Binding-site contacts:
Ligand atom C2 contacts residue ASN30 of chain 1.A at 3.9 Å.
Ligand atom O2 contacts residue ASP28 of chain 1.A at 2.7 Å (salt-bridge).
Ligand atom C4 contacts residue ASN30 of chain 1.A at 4.2 Å.
Ligand atom C4 contacts residue TYR34 of chain 1.A at 3.5 Å (hydrophobic).
Ligand atom O3 contacts residue TYR34 of chain 1.A at 3.6 Å (h-bond).
Ligand atom O4 contacts residue PRO39 of chain 1.A at 4.2 Å.
Ligand atom C5 contacts residue ASP28 of chain 1.A at 4.1 Å.
Ligand atom C6 contacts residue ASN30 of chain 1.A at 3.9 Å.
Ligand atom C4 contacts residue VAL32 of chain 1.A at 4.3 Å (hydrophobic).
Ligand atom C6 contacts residue PRO39 of chain 1.A at 4.1 Å (hydrophobic).
Ligand atom C3 contacts residue GLN26 of chain 1.A at 3.7 Å.
Ligand atom C5 contacts residue ASN30 of chain 1.A at 3.9 Å.
Ligand atom O2 contacts residue GLN26 of chain 1.A at 3.1 Å (h-bond).
Ligand atom O3 contacts residue GLN26 of chain 1.A at 3.0 Å (h-bond).
Ligand atom C1 contacts residue ASN30 of chain 1.A at 3.6 Å.
Ligand atom O4 contacts residue TYR34 of chain 1.A at 2.9 Å (h-bond).
Ligand atom C6 contacts residue ALA42 of chain 1.A at 4.5 Å (hydrophobic).
Ligand atom O3 contacts residue ASP28 of chain 1.A at 4.1 Å.
Ligand atom O2 contacts residue ASN30 of chain 1.A at 3.1 Å (h-bond).
Ligand atom O4 contacts residue ASP28 of chain 1.A at 4.0 Å.
Ligand atom C1 contacts residue GLN26 of chain 1.A at 4.1 Å.
Ligand atom O5 contacts residue ASN30 of chain 1.A at 3.0 Å (h-bond).
Ligand atom O6 contacts residue ALA42 of chain 1.A at 4.2 Å.
Ligand atom C2 contacts residue GLN26 of chain 1.A at 3.8 Å.
Ligand atom C3 contacts residue TYR34 of chain 1.A at 4.1 Å (hydrophobic).
Ligand atom C4 contacts residue GLN26 of chain 1.A at 4.2 Å.
Ligand atom C3 contacts residue ASP28 of chain 1.A at 4.5 Å.
Ligand atom C2 contacts residue TYR34 of chain 1.A at 3.7 Å (hydrophobic).
Ligand atom C1 contacts residue TYR34 of chain 1.A at 3.8 Å (hydrophobic).
Ligand atom C2 contacts residue ASP28 of chain 1.A at 3.5 Å.
Ligand atom O6 contacts residue ASN30 of chain 1.A at 4.2 Å.

A protein and the small-molecule ligand that binds it are described below.
Small molecule (SMILES): OC[C@H]1O[C@H](O[C@@H]2[C@H](O)[C@@H](O)O[C@H](CO)[C@H]2O)[C@@H](O)[C@@H](O)[C@@H]1O

Sequence of chain 1.A:
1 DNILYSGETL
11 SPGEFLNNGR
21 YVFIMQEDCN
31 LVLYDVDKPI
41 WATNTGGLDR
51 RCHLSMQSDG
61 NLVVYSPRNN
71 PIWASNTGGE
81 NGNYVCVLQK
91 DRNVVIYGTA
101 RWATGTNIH